Binding-site contacts:
Ligand atom C6 contacts residue ASP64 of chain 1.A at 4.0 Å.
Ligand atom O6 contacts residue ASP65 of chain 1.A at 3.5 Å (salt-bridge).
Ligand atom C6 contacts residue ASP66 of chain 1.A at 3.5 Å.
Ligand atom C2 contacts residue HIS125 of chain 1.A at 4.5 Å.
Ligand atom O1 contacts residue MET62 of chain 1.A at 4.3 Å.
Ligand atom O3 contacts residue ASP64 of chain 1.A at 3.5 Å.
Ligand atom O1 contacts residue PHE57 of chain 1.A at 2.3 Å (h-bond).
Ligand atom O1 contacts residue GLN58 of chain 1.A at 3.5 Å.
Ligand atom C6 contacts residue GLN58 of chain 1.A at 3.4 Å.
Ligand atom O6 contacts residue GLN58 of chain 1.A at 2.8 Å (h-bond).
Ligand atom C1 contacts residue GLN58 of chain 1.A at 3.8 Å.
Ligand atom C2 contacts residue ASP64 of chain 1.A at 4.2 Å.
Ligand atom C3 contacts residue ASP64 of chain 1.A at 3.6 Å.
Ligand atom C1 contacts residue PHE57 of chain 1.A at 3.4 Å (hydrophobic).
Ligand atom O5 contacts residue ASP64 of chain 1.A at 3.8 Å.
Ligand atom C5 contacts residue GLN58 of chain 1.A at 3.8 Å.
Ligand atom O6 contacts residue ASP64 of chain 1.A at 3.7 Å.
Ligand atom O6 contacts residue ASP66 of chain 1.A at 3.0 Å (salt-bridge).
Ligand atom O2 contacts residue HIS125 of chain 1.A at 3.4 Å (h-bond).
Ligand atom O5 contacts residue GLN58 of chain 1.A at 3.4 Å.
Ligand atom O1 contacts residue TYR126 of chain 1.A at 3.7 Å.
Ligand atom C3 contacts residue ASP65 of chain 1.A at 3.8 Å.
Ligand atom C2 contacts residue ASP65 of chain 1.A at 3.5 Å.
Ligand atom O5 contacts residue PHE57 of chain 1.A at 4.0 Å.
Ligand atom O2 contacts residue ASP65 of chain 1.A at 3.1 Å (salt-bridge).
Ligand atom O2 contacts residue LYS15 of chain 1.A at 4.1 Å.
Ligand atom O3 contacts residue ASP65 of chain 1.A at 3.0 Å (salt-bridge).

The small molecule below binds the protein below.
Small molecule (SMILES): OC[C@H]1O[C@@H](O[C@H]2[C@H](O)[C@H](O)[C@H](O)O[C@@H]2CO)[C@@H](O)[C@@H](O)[C@@H]1O

Sequence of chain 1.A:
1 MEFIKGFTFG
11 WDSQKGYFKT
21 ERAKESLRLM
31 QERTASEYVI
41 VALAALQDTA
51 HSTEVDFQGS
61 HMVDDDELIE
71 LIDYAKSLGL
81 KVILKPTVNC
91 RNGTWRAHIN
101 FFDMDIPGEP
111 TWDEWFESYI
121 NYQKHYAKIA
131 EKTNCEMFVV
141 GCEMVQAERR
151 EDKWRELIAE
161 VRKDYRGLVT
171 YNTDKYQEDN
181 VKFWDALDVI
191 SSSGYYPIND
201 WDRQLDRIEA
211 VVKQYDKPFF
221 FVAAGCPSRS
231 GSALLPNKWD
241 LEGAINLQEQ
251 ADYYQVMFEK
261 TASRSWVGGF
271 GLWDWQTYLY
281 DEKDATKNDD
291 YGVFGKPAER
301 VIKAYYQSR